Binding-site contacts:
Ligand atom C6 contacts residue MN1 of chain 1.U at 3.5 Å.
Ligand atom O22 contacts residue HIS284 of chain 1.D at 3.5 Å (h-bond).
Ligand atom C6 contacts residue HIS181 of chain 1.D at 3.4 Å.
Ligand atom O42 contacts residue TRP170 of chain 1.D at 4.0 Å.
Ligand atom C41 contacts residue VAL286 of chain 1.D at 3.7 Å (hydrophobic).
Ligand atom C41 contacts residue THR178 of chain 1.D at 3.9 Å.
Ligand atom O42 contacts residue VAL286 of chain 1.D at 3.9 Å.
Ligand atom O21 contacts residue ASN296 of chain 1.D at 3.5 Å (h-bond).
Ligand atom O41 contacts residue VAL286 of chain 1.D at 3.4 Å.
Ligand atom C41 contacts residue LYS196 of chain 1.D at 3.7 Å.
Ligand atom C5 contacts residue THR178 of chain 1.D at 3.2 Å.
Ligand atom O22 contacts residue ASN187 of chain 1.D at 3.2 Å (h-bond).
Ligand atom O22 contacts residue TRP298 of chain 1.D at 3.2 Å (h-bond).
Ligand atom C5 contacts residue TRP170 of chain 1.D at 3.8 Å (hydrophobic).
Ligand atom N1 contacts residue HIS181 of chain 1.D at 3.3 Å (h-bond).
Ligand atom N1 contacts residue TRP170 of chain 1.D at 3.9 Å.
Ligand atom C4 contacts residue THR178 of chain 1.D at 4.0 Å.
Ligand atom C3 contacts residue TRP170 of chain 1.D at 3.5 Å (hydrophobic).
Ligand atom C6 contacts residue THR178 of chain 1.D at 3.7 Å.
Ligand atom O41 contacts residue TYR189 of chain 1.D at 2.6 Å (h-bond).
Ligand atom N1 contacts residue HIS284 of chain 1.D at 4.0 Å.
Ligand atom O21 contacts residue TYR189 of chain 1.D at 3.5 Å.
Ligand atom O42 contacts residue THR178 of chain 1.D at 3.2 Å (h-bond).
Ligand atom O42 contacts residue EDO1 of chain 1.W at 3.8 Å.
Ligand atom C41 contacts residue TRP170 of chain 1.D at 4.0 Å (hydrophobic).
Ligand atom O22 contacts residue MN1 of chain 1.U at 2.1 Å.
Ligand atom C41 contacts residue TYR189 of chain 1.D at 3.8 Å (hydrophobic).
Ligand atom O22 contacts residue ASP183 of chain 1.D at 3.1 Å (salt-bridge).
Ligand atom O21 contacts residue MN1 of chain 1.U at 3.9 Å.
Ligand atom O42 contacts residue LYS196 of chain 1.D at 3.7 Å.
Ligand atom N1 contacts residue MN1 of chain 1.U at 2.4 Å.
Ligand atom C21 contacts residue ASN187 of chain 1.D at 3.3 Å.
Ligand atom O41 contacts residue LYS196 of chain 1.D at 2.9 Å (salt-bridge).
Ligand atom O21 contacts residue ASN187 of chain 1.D at 2.6 Å (h-bond).
Ligand atom C6 contacts residue TRP170 of chain 1.D at 4.0 Å (hydrophobic).
Ligand atom C21 contacts residue HIS284 of chain 1.D at 3.7 Å.
Ligand atom C2 contacts residue MN1 of chain 1.U at 2.9 Å.
Ligand atom C2 contacts residue TRP170 of chain 1.D at 3.7 Å (hydrophobic).
Ligand atom C21 contacts residue MN1 of chain 1.U at 2.7 Å.
Ligand atom C4 contacts residue TRP170 of chain 1.D at 3.6 Å (hydrophobic).

Sequence of chain 1.D:
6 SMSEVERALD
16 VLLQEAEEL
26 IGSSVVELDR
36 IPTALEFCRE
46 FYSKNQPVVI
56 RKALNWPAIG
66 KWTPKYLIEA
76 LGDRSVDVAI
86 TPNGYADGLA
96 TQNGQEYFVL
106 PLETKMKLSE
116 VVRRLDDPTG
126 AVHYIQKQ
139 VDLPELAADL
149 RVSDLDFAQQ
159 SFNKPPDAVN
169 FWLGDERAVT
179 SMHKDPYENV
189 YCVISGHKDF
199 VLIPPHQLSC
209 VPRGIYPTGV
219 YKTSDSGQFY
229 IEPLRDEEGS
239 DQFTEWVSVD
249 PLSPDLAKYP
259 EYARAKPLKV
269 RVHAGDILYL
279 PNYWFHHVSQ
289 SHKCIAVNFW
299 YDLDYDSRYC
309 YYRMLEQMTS

The protein below binds the small molecule below.
Small molecule (SMILES): O=C(O)c1ccnc(C(=O)O)c1